Sequence of chain 1.A:
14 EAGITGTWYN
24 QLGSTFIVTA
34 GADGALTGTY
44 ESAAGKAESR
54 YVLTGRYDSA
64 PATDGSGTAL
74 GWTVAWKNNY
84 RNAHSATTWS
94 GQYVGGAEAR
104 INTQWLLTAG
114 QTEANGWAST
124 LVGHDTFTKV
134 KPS

This small molecule binds to this protein.
Small molecule (SMILES): O=C(CCCC[C@@H]1SC[C@@H]2NC(=O)N[C@@H]21)NC1CCN(c2ccncc2)CC1

Sequence of chain 3.A:
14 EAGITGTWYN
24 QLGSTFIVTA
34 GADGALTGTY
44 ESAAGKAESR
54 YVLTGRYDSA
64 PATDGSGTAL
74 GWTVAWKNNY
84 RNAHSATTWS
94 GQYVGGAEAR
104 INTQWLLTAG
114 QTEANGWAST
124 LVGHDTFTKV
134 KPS

Binding-site contacts:
Ligand atom C28 contacts residue GLN114 of chain 1.A at 3.7 Å.
Ligand atom C20 contacts residue SER88 of chain 1.A at 3.6 Å.
Ligand atom C05 contacts residue TYR43 of chain 1.A at 3.5 Å (hydrophobic).
Ligand atom N13 contacts residue GLN114 of chain 1.A at 3.4 Å (h-bond).
Ligand atom C25 contacts residue ALA112 of chain 1.A at 3.6 Å (hydrophobic).
Ligand atom S04 contacts residue THR90 of chain 1.A at 3.3 Å (h-bond).
Ligand atom C01 contacts residue TRP120 of chain 3.A at 3.6 Å (hydrophobic).
Ligand atom C18 contacts residue SER88 of chain 1.A at 3.8 Å.
Ligand atom C27 contacts residue ALA121 of chain 1.A at 3.5 Å (hydrophobic).
Ligand atom N02 contacts residue ASP128 of chain 1.A at 2.8 Å (salt-bridge).
Ligand atom C08 contacts residue TRP120 of chain 3.A at 3.8 Å (hydrophobic).
Ligand atom C05 contacts residue SER45 of chain 1.A at 3.8 Å.
Ligand atom O07 contacts residue GLY48 of chain 1.A at 3.6 Å.
Ligand atom S04 contacts residue TRP79 of chain 1.A at 3.6 Å.
Ligand atom C05 contacts residue SER27 of chain 1.A at 3.7 Å.
Ligand atom N06 contacts residue SER45 of chain 1.A at 3.0 Å (h-bond).
Ligand atom C05 contacts residue ASP128 of chain 1.A at 3.7 Å.
Ligand atom N13 contacts residue ALA121 of chain 1.A at 3.2 Å (h-bond).
Ligand atom O07 contacts residue LYS49 of chain 1.A at 2.9 Å (salt-bridge).
Ligand atom N09 contacts residue SER88 of chain 1.A at 3.1 Å (h-bond).
Ligand atom C14 contacts residue ALA47 of chain 1.A at 3.6 Å (hydrophobic).
Ligand atom O03 contacts residue ASN23 of chain 1.A at 3.0 Å (h-bond).
Ligand atom O03 contacts residue SER27 of chain 1.A at 2.7 Å (h-bond).
Ligand atom C24 contacts residue ALA112 of chain 1.A at 3.7 Å (hydrophobic).
Ligand atom C20 contacts residue ALA86 of chain 1.A at 3.7 Å (hydrophobic).
Ligand atom C10 contacts residue TRP108 of chain 1.A at 3.8 Å (hydrophobic).
Ligand atom C17 contacts residue LYS49 of chain 1.A at 3.6 Å.
Ligand atom S04 contacts residue TRP92 of chain 1.A at 3.8 Å.
Ligand atom C19 contacts residue LEU110 of chain 1.A at 3.8 Å (hydrophobic).
Ligand atom N02 contacts residue LEU25 of chain 1.A at 3.7 Å.
Ligand atom C23 contacts residue LYS49 of chain 1.A at 3.6 Å.
Ligand atom C05 contacts residue ASN23 of chain 1.A at 3.8 Å.
Ligand atom C16 contacts residue TRP79 of chain 1.A at 3.7 Å (hydrophobic).
Ligand atom N06 contacts residue LEU25 of chain 1.A at 3.8 Å.
Ligand atom C17 contacts residue TRP79 of chain 1.A at 3.6 Å (hydrophobic).
Ligand atom C12 contacts residue TRP108 of chain 1.A at 3.3 Å (hydrophobic).
Ligand atom C05 contacts residue LEU25 of chain 1.A at 3.7 Å (hydrophobic).
Ligand atom C15 contacts residue TRP79 of chain 1.A at 3.7 Å (hydrophobic).
Ligand atom O03 contacts residue TYR43 of chain 1.A at 2.7 Å (h-bond).
Ligand atom C14 contacts residue SER45 of chain 1.A at 3.5 Å.